A protein and the small-molecule ligand that binds it are described below.
Small molecule (SMILES): CC(=O)N[C@H]1[C@H](O[C@H]2[C@H](O)[C@@H](NC(C)=O)CO[C@@H]2CO)O[C@H](CO)[C@@H](O[C@@H]2O[C@H](CO)[C@@H](O)[C@H](O)[C@@H]2O)[C@@H]1O

Sequence of chain 1.F:
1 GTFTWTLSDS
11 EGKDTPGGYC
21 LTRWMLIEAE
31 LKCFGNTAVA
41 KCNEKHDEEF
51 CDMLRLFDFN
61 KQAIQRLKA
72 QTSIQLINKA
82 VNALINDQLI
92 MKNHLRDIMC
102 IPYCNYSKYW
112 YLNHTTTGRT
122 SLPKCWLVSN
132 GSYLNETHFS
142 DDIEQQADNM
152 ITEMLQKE

Sequence of chain 1.J:
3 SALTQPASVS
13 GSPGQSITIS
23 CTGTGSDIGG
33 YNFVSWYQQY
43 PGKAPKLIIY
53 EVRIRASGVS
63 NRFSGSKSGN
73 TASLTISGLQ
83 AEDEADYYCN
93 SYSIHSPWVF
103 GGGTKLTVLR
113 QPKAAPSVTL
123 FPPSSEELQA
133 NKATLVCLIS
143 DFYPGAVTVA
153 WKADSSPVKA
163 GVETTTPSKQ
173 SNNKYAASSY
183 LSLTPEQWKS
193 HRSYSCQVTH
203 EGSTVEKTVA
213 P

Binding-site contacts:
Ligand atom O7 contacts residue ASN79 of chain 1.E at 3.2 Å (h-bond).
Ligand atom O6 contacts residue THR77 of chain 1.E at 2.6 Å (h-bond).
Ligand atom C7 contacts residue ASN79 of chain 1.E at 3.3 Å.
Ligand atom N2 contacts residue ASN79 of chain 1.E at 2.9 Å (h-bond).
Ligand atom O2 contacts residue ARG23 of chain 1.F at 3.5 Å (salt-bridge).
Ligand atom O5 contacts residue THR77 of chain 1.E at 3.3 Å (h-bond).
Ligand atom C5 contacts residue TRP24 of chain 1.F at 4.3 Å (hydrophobic).
Ligand atom C3 contacts residue ASN79 of chain 1.E at 3.8 Å.
Ligand atom C1 contacts residue GLU76 of chain 1.E at 3.9 Å.
Ligand atom O5 contacts residue MET80 of chain 1.E at 4.1 Å.
Ligand atom O3 contacts residue TRP24 of chain 1.F at 4.2 Å.
Ligand atom C6 contacts residue ILE64 of chain 1.F at 4.2 Å (hydrophobic).
Ligand atom C2 contacts residue GLU76 of chain 1.E at 4.0 Å.
Ligand atom C5 contacts residue ASN79 of chain 1.E at 3.6 Å.
Ligand atom C8 contacts residue ILE64 of chain 1.F at 3.9 Å (hydrophobic).
Ligand atom O5 contacts residue ASN79 of chain 1.E at 2.3 Å (h-bond).
Ligand atom O6 contacts residue ASN60 of chain 1.F at 4.2 Å.
Ligand atom O6 contacts residue ASN63 of chain 1.J at 4.2 Å.
Ligand atom C8 contacts residue MET80 of chain 1.E at 4.3 Å (hydrophobic).
Ligand atom C8 contacts residue ASN99 of chain 1.E at 3.9 Å.
Ligand atom C2 contacts residue TRP24 of chain 1.F at 3.6 Å (hydrophobic).
Ligand atom O3 contacts residue ARG23 of chain 1.F at 4.1 Å.
Ligand atom C1 contacts residue MET80 of chain 1.E at 4.2 Å (hydrophobic).
Ligand atom O7 contacts residue MET80 of chain 1.E at 4.1 Å.
Ligand atom O5 contacts residue GLU76 of chain 1.E at 4.2 Å.
Ligand atom C1 contacts residue ASN79 of chain 1.E at 1.4 Å.
Ligand atom C6 contacts residue MET80 of chain 1.E at 4.2 Å (hydrophobic).
Ligand atom O6 contacts residue ILE64 of chain 1.F at 4.3 Å.
Ligand atom C8 contacts residue TRP227 of chain 1.E at 3.7 Å (hydrophobic).
Ligand atom C5 contacts residue MET80 of chain 1.E at 3.7 Å (hydrophobic).
Ligand atom C6 contacts residue TRP24 of chain 1.F at 3.6 Å (hydrophobic).
Ligand atom C1 contacts residue THR77 of chain 1.E at 4.3 Å.
Ligand atom O7 contacts residue GLU76 of chain 1.E at 3.1 Å (salt-bridge).
Ligand atom O2 contacts residue TRP24 of chain 1.F at 2.9 Å (h-bond).
Ligand atom C4 contacts residue ASN79 of chain 1.E at 4.2 Å.
Ligand atom O4 contacts residue TRP24 of chain 1.F at 4.0 Å.
Ligand atom C5 contacts residue THR77 of chain 1.E at 4.2 Å.
Ligand atom C7 contacts residue GLU76 of chain 1.E at 4.0 Å.
Ligand atom C2 contacts residue ASN79 of chain 1.E at 2.4 Å.
Ligand atom C6 contacts residue THR77 of chain 1.E at 3.8 Å.

Sequence of chain 1.E:
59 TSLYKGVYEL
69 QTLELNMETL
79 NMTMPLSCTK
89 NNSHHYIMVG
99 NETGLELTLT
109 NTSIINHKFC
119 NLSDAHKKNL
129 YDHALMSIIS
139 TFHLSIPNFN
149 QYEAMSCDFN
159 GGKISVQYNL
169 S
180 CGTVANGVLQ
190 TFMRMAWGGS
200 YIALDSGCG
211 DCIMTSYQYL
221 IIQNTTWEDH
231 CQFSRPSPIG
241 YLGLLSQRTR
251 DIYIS